The small molecule below binds the protein below.
Small molecule (SMILES): CC(=O)N[C@H]1[C@H](O[C@H]2[C@H](O)[C@@H](NC(C)=O)CO[C@@H]2CO)O[C@H](CO)[C@@H](O)[C@@H]1O

Sequence of chain 1.C:
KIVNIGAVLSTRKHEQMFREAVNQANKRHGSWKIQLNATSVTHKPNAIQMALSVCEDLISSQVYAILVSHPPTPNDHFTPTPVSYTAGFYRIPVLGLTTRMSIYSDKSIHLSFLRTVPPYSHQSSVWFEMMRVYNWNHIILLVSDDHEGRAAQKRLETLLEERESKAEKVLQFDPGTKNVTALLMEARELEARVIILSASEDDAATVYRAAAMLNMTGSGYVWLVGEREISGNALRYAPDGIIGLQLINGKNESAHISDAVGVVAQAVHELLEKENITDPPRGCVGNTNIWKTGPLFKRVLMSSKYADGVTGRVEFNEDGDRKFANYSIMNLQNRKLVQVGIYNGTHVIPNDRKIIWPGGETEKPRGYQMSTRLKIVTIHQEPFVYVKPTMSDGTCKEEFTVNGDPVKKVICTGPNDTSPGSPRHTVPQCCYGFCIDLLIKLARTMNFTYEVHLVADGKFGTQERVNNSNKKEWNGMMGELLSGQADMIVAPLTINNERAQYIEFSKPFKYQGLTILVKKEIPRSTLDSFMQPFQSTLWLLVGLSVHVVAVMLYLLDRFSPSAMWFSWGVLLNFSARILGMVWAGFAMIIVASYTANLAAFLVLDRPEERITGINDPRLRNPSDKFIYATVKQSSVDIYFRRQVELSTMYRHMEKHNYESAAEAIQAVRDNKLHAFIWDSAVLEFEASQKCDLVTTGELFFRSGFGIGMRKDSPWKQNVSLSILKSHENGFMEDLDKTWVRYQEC

Binding-site contacts:
Ligand atom C8 contacts residue ALA206 of chain 1.C at 3.4 Å (hydrophobic).
Ligand atom C5 contacts residue THR205 of chain 1.C at 3.9 Å.
Ligand atom N2 contacts residue ASN203 of chain 1.C at 2.8 Å (h-bond).
Ligand atom C8 contacts residue ASN203 of chain 1.C at 3.2 Å.
Ligand atom C2 contacts residue ASN203 of chain 1.C at 2.5 Å.
Ligand atom C2 contacts residue THR205 of chain 1.C at 4.2 Å.
Ligand atom C4 contacts residue THR205 of chain 1.C at 3.6 Å.
Ligand atom O4 contacts residue THR205 of chain 1.C at 4.4 Å.
Ligand atom O7 contacts residue ASN203 of chain 1.C at 3.5 Å (h-bond).
Ligand atom C7 contacts residue ASN203 of chain 1.C at 3.1 Å.
Ligand atom O5 contacts residue ASN203 of chain 1.C at 2.4 Å (h-bond).
Ligand atom C5 contacts residue ASN203 of chain 1.C at 3.6 Å.
Ligand atom O6 contacts residue MET209 of chain 1.C at 3.1 Å.
Ligand atom C6 contacts residue THR205 of chain 1.C at 3.3 Å.
Ligand atom C1 contacts residue THR205 of chain 1.C at 4.2 Å.
Ligand atom O5 contacts residue THR205 of chain 1.C at 3.2 Å.
Ligand atom C3 contacts residue ASN203 of chain 1.C at 3.8 Å.
Ligand atom O6 contacts residue THR205 of chain 1.C at 3.0 Å.
Ligand atom C6 contacts residue MET209 of chain 1.C at 3.8 Å (hydrophobic).
Ligand atom C3 contacts residue THR205 of chain 1.C at 4.4 Å.
Ligand atom C1 contacts residue ASN203 of chain 1.C at 1.4 Å.
Ligand atom C4 contacts residue ASN203 of chain 1.C at 4.2 Å.